The small molecule below binds the protein below.
Small molecule (SMILES): O=C(O)Cc1cc(O)ccc1Nc1c(Cl)cccc1Cl

Sequence of chain 1.D:
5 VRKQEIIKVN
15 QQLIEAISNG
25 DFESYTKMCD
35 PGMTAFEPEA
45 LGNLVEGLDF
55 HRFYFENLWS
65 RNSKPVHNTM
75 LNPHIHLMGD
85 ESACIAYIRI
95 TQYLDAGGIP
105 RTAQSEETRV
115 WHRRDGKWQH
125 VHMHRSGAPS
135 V

Binding-site contacts:
Ligand atom C12 contacts residue GLU41 of chain 1.D at 3.3 Å.
Ligand atom O contacts residue ILE21 of chain 1.D at 3.7 Å.
Ligand atom C1 contacts residue TYR29 of chain 1.D at 3.5 Å (hydrophobic).
Ligand atom O contacts residue MET127 of chain 1.D at 3.1 Å (h-bond).
Ligand atom C contacts residue ILE21 of chain 1.D at 3.5 Å (hydrophobic).
Ligand atom O1 contacts residue ILE21 of chain 1.D at 3.8 Å.
Ligand atom C13 contacts residue HIS55 of chain 1.D at 3.3 Å.
Ligand atom O2 contacts residue TYR58 of chain 1.D at 3.8 Å.
Ligand atom C13 contacts residue GLU41 of chain 1.D at 3.8 Å.
Ligand atom O1 contacts residue ARG129 of chain 1.D at 3.1 Å (salt-bridge).
Ligand atom C13 contacts residue ARG129 of chain 1.D at 3.6 Å.
Ligand atom C12 contacts residue HIS55 of chain 1.D at 3.4 Å.
Ligand atom C12 contacts residue ARG129 of chain 1.D at 3.7 Å.
Ligand atom C contacts residue ARG129 of chain 1.D at 3.8 Å.
Ligand atom CL contacts residue SER134 of chain 1.D at 2.7 Å.
Ligand atom N contacts residue ILE21 of chain 1.D at 3.5 Å.
Ligand atom C9 contacts residue ILE21 of chain 1.D at 3.9 Å (hydrophobic).
Ligand atom C10 contacts residue ARG129 of chain 1.D at 3.5 Å.
Ligand atom O contacts residue TYR29 of chain 1.D at 3.1 Å (h-bond).
Ligand atom C8 contacts residue LEU62 of chain 1.D at 3.7 Å (hydrophobic).
Ligand atom O1 contacts residue MET127 of chain 1.D at 3.8 Å.
Ligand atom C2 contacts residue ARG129 of chain 1.D at 3.5 Å.
Ligand atom C contacts residue ARG113 of chain 1.D at 3.3 Å.
Ligand atom C contacts residue MET127 of chain 1.D at 3.8 Å (hydrophobic).
Ligand atom O2 contacts residue HIS55 of chain 1.D at 2.6 Å (h-bond).
Ligand atom C1 contacts residue ILE21 of chain 1.D at 3.6 Å (hydrophobic).
Ligand atom C4 contacts residue ILE21 of chain 1.D at 3.5 Å (hydrophobic).
Ligand atom C6 contacts residue SER134 of chain 1.D at 3.5 Å.
Ligand atom C11 contacts residue GLU41 of chain 1.D at 3.7 Å.
Ligand atom O contacts residue ARG113 of chain 1.D at 2.8 Å (salt-bridge).
Ligand atom C3 contacts residue ARG129 of chain 1.D at 3.4 Å.
Ligand atom C contacts residue TYR29 of chain 1.D at 3.7 Å (hydrophobic).
Ligand atom C5 contacts residue ILE21 of chain 1.D at 3.9 Å (hydrophobic).
Ligand atom O2 contacts residue GLU41 of chain 1.D at 2.5 Å (salt-bridge).
Ligand atom CL contacts residue ARG93 of chain 1.D at 3.5 Å.
Ligand atom O1 contacts residue ARG113 of chain 1.D at 3.2 Å (salt-bridge).
Ligand atom C7 contacts residue SER134 of chain 1.D at 3.7 Å.
Ligand atom C11 contacts residue TYR58 of chain 1.D at 3.7 Å (hydrophobic).
Ligand atom C5 contacts residue SER134 of chain 1.D at 3.3 Å.
Ligand atom C11 contacts residue ARG129 of chain 1.D at 3.6 Å.